Sequence of chain 1.B:
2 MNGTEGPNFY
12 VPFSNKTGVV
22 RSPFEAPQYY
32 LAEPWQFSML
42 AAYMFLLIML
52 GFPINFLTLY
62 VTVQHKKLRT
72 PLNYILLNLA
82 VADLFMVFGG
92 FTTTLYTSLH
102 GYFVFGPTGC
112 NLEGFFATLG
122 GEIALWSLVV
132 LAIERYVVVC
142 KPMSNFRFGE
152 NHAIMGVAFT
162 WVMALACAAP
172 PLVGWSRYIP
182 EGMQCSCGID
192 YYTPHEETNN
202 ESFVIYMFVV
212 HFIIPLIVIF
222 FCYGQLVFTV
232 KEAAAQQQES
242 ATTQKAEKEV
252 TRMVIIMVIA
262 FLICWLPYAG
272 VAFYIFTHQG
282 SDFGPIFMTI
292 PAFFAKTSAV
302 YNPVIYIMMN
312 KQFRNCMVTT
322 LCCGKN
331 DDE

This small molecule binds to this protein.
Small molecule (SMILES): CC1=C(/C=C/C(C)=C/C=C/C(C)=C/C=O)C(C)(C)CCC1

Binding-site contacts:
Ligand atom C13 contacts residue ALA118 of chain 1.B at 3.7 Å (hydrophobic).
Ligand atom C11 contacts residue THR119 of chain 1.B at 3.6 Å.
Ligand atom C2 contacts residue PHE213 of chain 1.B at 3.3 Å (hydrophobic).
Ligand atom C5 contacts residue TRP266 of chain 1.B at 3.9 Å (hydrophobic).
Ligand atom C6 contacts residue GLU123 of chain 1.B at 3.8 Å.
Ligand atom C15 contacts residue LYS297 of chain 1.B at 1.3 Å.
Ligand atom C9 contacts residue TYR269 of chain 1.B at 3.5 Å (hydrophobic).
Ligand atom C13 contacts residue LYS297 of chain 1.B at 3.7 Å.
Ligand atom C14 contacts residue LYS297 of chain 1.B at 2.4 Å.
Ligand atom C12 contacts residue TYR269 of chain 1.B at 3.9 Å (hydrophobic).
Ligand atom C12 contacts residue GLY189 of chain 1.B at 3.9 Å.
Ligand atom C12 contacts residue CYS188 of chain 1.B at 3.0 Å (hydrophobic).
Ligand atom C15 contacts residue ALA293 of chain 1.B at 3.5 Å (hydrophobic).
Ligand atom C3 contacts residue PHE213 of chain 1.B at 3.4 Å (hydrophobic).
Ligand atom C4 contacts residue PHE262 of chain 1.B at 3.5 Å (hydrophobic).
Ligand atom C4 contacts residue GLU123 of chain 1.B at 3.7 Å.
Ligand atom C13 contacts residue CYS188 of chain 1.B at 3.9 Å (hydrophobic).
Ligand atom C18 contacts residue GLU123 of chain 1.B at 3.8 Å.
Ligand atom C18 contacts residue TRP266 of chain 1.B at 3.6 Å (hydrophobic).
Ligand atom C11 contacts residue GLY189 of chain 1.B at 3.7 Å.
Ligand atom C11 contacts residue CYS188 of chain 1.B at 3.7 Å (hydrophobic).
Ligand atom C14 contacts residue CYS188 of chain 1.B at 3.8 Å (hydrophobic).
Ligand atom C8 contacts residue TYR269 of chain 1.B at 3.6 Å (hydrophobic).
Ligand atom C9 contacts residue THR119 of chain 1.B at 3.5 Å.
Ligand atom C20 contacts residue ALA293 of chain 1.B at 3.8 Å (hydrophobic).
Ligand atom C18 contacts residue GLY122 of chain 1.B at 3.6 Å.
Ligand atom C19 contacts residue ILE190 of chain 1.B at 3.5 Å (hydrophobic).
Ligand atom C8 contacts residue TRP266 of chain 1.B at 3.7 Å (hydrophobic).
Ligand atom C10 contacts residue THR119 of chain 1.B at 3.7 Å.
Ligand atom C16 contacts residue MET208 of chain 1.B at 3.4 Å (hydrophobic).
Ligand atom C19 contacts residue THR119 of chain 1.B at 3.2 Å.
Ligand atom C14 contacts residue GLU114 of chain 1.B at 3.7 Å.
Ligand atom C11 contacts residue TYR269 of chain 1.B at 3.5 Å (hydrophobic).
Ligand atom C12 contacts residue ALA118 of chain 1.B at 3.6 Å (hydrophobic).
Ligand atom C14 contacts residue ALA118 of chain 1.B at 3.7 Å (hydrophobic).
Ligand atom C10 contacts residue TYR269 of chain 1.B at 3.5 Å (hydrophobic).
Ligand atom C9 contacts residue TYR192 of chain 1.B at 3.9 Å (hydrophobic).
Ligand atom C5 contacts residue GLU123 of chain 1.B at 3.4 Å.
Ligand atom C20 contacts residue TRP266 of chain 1.B at 3.9 Å (hydrophobic).
Ligand atom C19 contacts residue TYR192 of chain 1.B at 3.2 Å (hydrophobic).